This small molecule binds to this protein.
Small molecule (SMILES): CC(=O)N[C@@H]1[C@@H](O)[C@H](O)[C@@H](CO)O[C@H]1O

Binding-site contacts:
Ligand atom C7 contacts residue ASN61 of chain 1.A at 3.3 Å.
Ligand atom C5 contacts residue TYR28 of chain 1.A at 4.0 Å (hydrophobic).
Ligand atom C2 contacts residue TYR28 of chain 1.A at 4.5 Å (hydrophobic).
Ligand atom C1 contacts residue TYR28 of chain 1.A at 3.5 Å (hydrophobic).
Ligand atom O5 contacts residue ASN61 of chain 1.A at 2.4 Å (h-bond).
Ligand atom C5 contacts residue ASN61 of chain 1.A at 3.6 Å.
Ligand atom O5 contacts residue TYR28 of chain 1.A at 4.0 Å.
Ligand atom O7 contacts residue ASN61 of chain 1.A at 3.8 Å.
Ligand atom C3 contacts residue ASN61 of chain 1.A at 3.8 Å.
Ligand atom C4 contacts residue ASN61 of chain 1.A at 4.3 Å.
Ligand atom C1 contacts residue ASN61 of chain 1.A at 1.4 Å.
Ligand atom C2 contacts residue ASN61 of chain 1.A at 2.5 Å.
Ligand atom N2 contacts residue TYR28 of chain 1.A at 4.4 Å.
Ligand atom C8 contacts residue ASN61 of chain 1.A at 3.6 Å.
Ligand atom N2 contacts residue ASN61 of chain 1.A at 2.8 Å (h-bond).

Sequence of chain 1.A:
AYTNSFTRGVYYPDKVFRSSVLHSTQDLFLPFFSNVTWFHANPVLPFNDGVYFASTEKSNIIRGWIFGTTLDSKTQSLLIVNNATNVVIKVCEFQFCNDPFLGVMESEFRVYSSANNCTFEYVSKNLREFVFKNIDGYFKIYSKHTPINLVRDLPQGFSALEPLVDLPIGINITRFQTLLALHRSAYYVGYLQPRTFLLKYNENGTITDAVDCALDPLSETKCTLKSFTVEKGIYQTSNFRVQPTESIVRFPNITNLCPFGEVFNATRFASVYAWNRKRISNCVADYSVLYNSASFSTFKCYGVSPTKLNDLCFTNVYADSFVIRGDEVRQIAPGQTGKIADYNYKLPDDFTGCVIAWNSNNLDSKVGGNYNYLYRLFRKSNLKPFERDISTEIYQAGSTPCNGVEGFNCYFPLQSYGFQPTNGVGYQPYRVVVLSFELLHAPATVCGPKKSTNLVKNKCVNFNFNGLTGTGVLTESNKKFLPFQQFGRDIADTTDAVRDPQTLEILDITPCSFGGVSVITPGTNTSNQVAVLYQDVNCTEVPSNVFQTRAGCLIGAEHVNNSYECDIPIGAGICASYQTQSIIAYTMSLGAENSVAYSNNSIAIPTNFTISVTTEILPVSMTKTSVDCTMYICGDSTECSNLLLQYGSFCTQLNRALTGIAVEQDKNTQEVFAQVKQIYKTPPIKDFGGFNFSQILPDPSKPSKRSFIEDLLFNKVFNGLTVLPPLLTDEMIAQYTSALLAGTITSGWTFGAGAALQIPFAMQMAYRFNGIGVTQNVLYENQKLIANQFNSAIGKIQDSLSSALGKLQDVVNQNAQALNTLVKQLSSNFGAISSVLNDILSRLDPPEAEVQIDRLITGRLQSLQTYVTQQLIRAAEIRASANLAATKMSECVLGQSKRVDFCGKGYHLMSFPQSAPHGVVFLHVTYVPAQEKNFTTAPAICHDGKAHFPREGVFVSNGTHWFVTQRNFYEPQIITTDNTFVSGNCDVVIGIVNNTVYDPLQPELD